Binding-site contacts:
Ligand atom C6 contacts residue C151 of chain 25.D at 4.2 Å.
Ligand atom S1 contacts residue LYS215 of chain 25.A at 4.1 Å.
Ligand atom C13 contacts residue C151 of chain 25.D at 4.5 Å.
Ligand atom C10 contacts residue C151 of chain 25.D at 3.4 Å.
Ligand atom C12 contacts residue C151 of chain 25.D at 3.4 Å.
Ligand atom C2 contacts residue TRP374 of chain 25.A at 4.1 Å (hydrophobic).
Ligand atom C3 contacts residue TRP374 of chain 25.A at 4.3 Å (hydrophobic).
Ligand atom O3S contacts residue TRP374 of chain 25.A at 3.3 Å.
Ligand atom O1S contacts residue TRP374 of chain 25.A at 4.3 Å.
Ligand atom O2S contacts residue GLY222 of chain 25.A at 3.3 Å (h-bond).
Ligand atom S1 contacts residue GLY222 of chain 25.A at 3.0 Å (h-bond).
Ligand atom O1S contacts residue PHE223 of chain 25.A at 4.5 Å.
Ligand atom C11 contacts residue C151 of chain 25.D at 3.5 Å.
Ligand atom O3S contacts residue PHE223 of chain 25.A at 3.9 Å.
Ligand atom C7 contacts residue C151 of chain 25.D at 3.4 Å.
Ligand atom O1S contacts residue GLY222 of chain 25.A at 2.3 Å (h-bond).
Ligand atom O3S contacts residue GLY222 of chain 25.A at 2.9 Å (h-bond).
Ligand atom C9 contacts residue C151 of chain 25.D at 3.4 Å.
Ligand atom S1 contacts residue ARG224 of chain 25.A at 4.3 Å.
Ligand atom O3S contacts residue ARG224 of chain 25.A at 2.9 Å (salt-bridge).
Ligand atom C1 contacts residue TRP374 of chain 25.A at 3.6 Å (hydrophobic).
Ligand atom S1 contacts residue TRP374 of chain 25.A at 4.0 Å.
Ligand atom C5 contacts residue C151 of chain 25.D at 4.0 Å.
Ligand atom C8 contacts residue C151 of chain 25.D at 3.7 Å.
Ligand atom O2S contacts residue ARG224 of chain 25.A at 4.5 Å.
Ligand atom C16 contacts residue ASP229 of chain 25.A at 4.3 Å.
Ligand atom O1S contacts residue LYS215 of chain 25.A at 2.7 Å (salt-bridge).

Sequence of chain 25.A:
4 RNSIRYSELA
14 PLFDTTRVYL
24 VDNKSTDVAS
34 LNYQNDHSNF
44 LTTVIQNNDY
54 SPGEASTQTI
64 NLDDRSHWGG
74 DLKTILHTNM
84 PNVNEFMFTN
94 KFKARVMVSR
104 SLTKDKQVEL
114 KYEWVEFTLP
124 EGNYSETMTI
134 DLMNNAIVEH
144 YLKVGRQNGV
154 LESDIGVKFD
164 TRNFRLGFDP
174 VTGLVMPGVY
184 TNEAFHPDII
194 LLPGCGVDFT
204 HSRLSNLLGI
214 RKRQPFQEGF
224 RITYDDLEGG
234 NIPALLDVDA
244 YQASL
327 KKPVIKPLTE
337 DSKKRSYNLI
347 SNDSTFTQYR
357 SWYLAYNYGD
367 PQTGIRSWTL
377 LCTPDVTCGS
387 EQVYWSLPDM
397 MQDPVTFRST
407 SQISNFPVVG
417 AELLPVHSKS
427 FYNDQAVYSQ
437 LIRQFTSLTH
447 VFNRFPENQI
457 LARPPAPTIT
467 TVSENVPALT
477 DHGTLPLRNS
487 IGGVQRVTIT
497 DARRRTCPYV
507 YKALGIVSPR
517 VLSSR

This protein binds this small molecule.
Small molecule (SMILES): CCCCCCCCCCCC[N+](C)(C)CCCS(=O)(=O)O